This small molecule binds to this protein.
Small molecule (SMILES): CN1CC(N)=N[C@](C)(c2cccc(NC(=O)c3ccc(Cl)cn3)c2)C1=O

Binding-site contacts:
Ligand atom C17 contacts residue GLY18 of chain 1.A at 3.6 Å.
Ligand atom C05 contacts residue ASP37 of chain 1.A at 3.6 Å.
Ligand atom C09 contacts residue PHE113 of chain 1.A at 3.6 Å (hydrophobic).
Ligand atom C03 contacts residue GLY235 of chain 1.A at 3.4 Å.
Ligand atom C contacts residue GLN17 of chain 1.A at 3.5 Å.
Ligand atom N04 contacts residue GLY235 of chain 1.A at 3.1 Å (h-bond).
Ligand atom C16 contacts residue THR236 of chain 1.A at 3.5 Å.
Ligand atom N contacts residue GLN17 of chain 1.A at 3.3 Å.
Ligand atom N02 contacts residue GLY39 of chain 1.A at 3.8 Å.
Ligand atom N contacts residue GLY18 of chain 1.A at 3.5 Å (h-bond).
Ligand atom N02 contacts residue GLY235 of chain 1.A at 3.4 Å (h-bond).
Ligand atom O01 contacts residue TYR76 of chain 1.A at 3.4 Å.
Ligand atom C15 contacts residue THR236 of chain 1.A at 3.6 Å.
Ligand atom C04 contacts residue ASP37 of chain 1.A at 3.6 Å.
Ligand atom CL contacts residue ALA340 of chain 1.A at 3.7 Å.
Ligand atom C15 contacts residue GLY235 of chain 1.A at 3.2 Å.
Ligand atom O contacts residue ILE115 of chain 1.A at 3.4 Å.
Ligand atom C17 contacts residue THR237 of chain 1.A at 3.5 Å.
Ligand atom C03 contacts residue ASP233 of chain 1.A at 3.7 Å.
Ligand atom C contacts residue GLY18 of chain 1.A at 3.3 Å.
Ligand atom C16 contacts residue GLY235 of chain 1.A at 3.5 Å.
Ligand atom C16 contacts residue GLY18 of chain 1.A at 3.8 Å.
Ligand atom C11 contacts residue GLY235 of chain 1.A at 3.7 Å.
Ligand atom C02 contacts residue GLY235 of chain 1.A at 3.5 Å.
Ligand atom N02 contacts residue ASP233 of chain 1.A at 2.7 Å (salt-bridge).
Ligand atom CL contacts residue THR237 of chain 1.A at 3.5 Å.
Ligand atom C02 contacts residue ASP233 of chain 1.A at 3.8 Å.
Ligand atom C11 contacts residue LEU35 of chain 1.A at 3.7 Å (hydrophobic).
Ligand atom C02 contacts residue THR236 of chain 1.A at 3.7 Å.
Ligand atom C16 contacts residue SER234 of chain 1.A at 3.3 Å.
Ligand atom C03 contacts residue ASP37 of chain 1.A at 3.5 Å.
Ligand atom C contacts residue THR237 of chain 1.A at 3.1 Å.
Ligand atom N02 contacts residue ASP37 of chain 1.A at 2.7 Å (salt-bridge).
Ligand atom C05 contacts residue ILE123 of chain 1.A at 3.8 Å (hydrophobic).
Ligand atom C05 contacts residue TYR76 of chain 1.A at 3.5 Å (hydrophobic).
Ligand atom C14 contacts residue GLN17 of chain 1.A at 3.8 Å.
Ligand atom C12 contacts residue GLY235 of chain 1.A at 3.3 Å.
Ligand atom N03 contacts residue ASP37 of chain 1.A at 2.7 Å (salt-bridge).
Ligand atom O contacts residue GLN17 of chain 1.A at 3.7 Å.
Ligand atom N04 contacts residue LEU35 of chain 1.A at 3.6 Å.

Sequence of chain 1.A:
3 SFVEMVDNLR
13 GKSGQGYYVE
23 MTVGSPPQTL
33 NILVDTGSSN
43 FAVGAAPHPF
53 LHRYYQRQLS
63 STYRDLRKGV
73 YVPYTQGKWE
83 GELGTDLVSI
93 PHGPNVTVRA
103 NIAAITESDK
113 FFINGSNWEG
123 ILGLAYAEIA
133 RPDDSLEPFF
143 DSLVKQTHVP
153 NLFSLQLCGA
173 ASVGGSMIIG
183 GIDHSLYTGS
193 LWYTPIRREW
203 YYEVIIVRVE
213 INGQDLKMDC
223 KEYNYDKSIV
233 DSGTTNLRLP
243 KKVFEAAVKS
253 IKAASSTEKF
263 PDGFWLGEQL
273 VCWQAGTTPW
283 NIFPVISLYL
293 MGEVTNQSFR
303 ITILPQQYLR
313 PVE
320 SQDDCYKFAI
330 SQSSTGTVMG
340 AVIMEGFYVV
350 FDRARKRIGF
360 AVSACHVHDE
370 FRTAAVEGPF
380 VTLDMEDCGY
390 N